Sequence of chain 1.B:
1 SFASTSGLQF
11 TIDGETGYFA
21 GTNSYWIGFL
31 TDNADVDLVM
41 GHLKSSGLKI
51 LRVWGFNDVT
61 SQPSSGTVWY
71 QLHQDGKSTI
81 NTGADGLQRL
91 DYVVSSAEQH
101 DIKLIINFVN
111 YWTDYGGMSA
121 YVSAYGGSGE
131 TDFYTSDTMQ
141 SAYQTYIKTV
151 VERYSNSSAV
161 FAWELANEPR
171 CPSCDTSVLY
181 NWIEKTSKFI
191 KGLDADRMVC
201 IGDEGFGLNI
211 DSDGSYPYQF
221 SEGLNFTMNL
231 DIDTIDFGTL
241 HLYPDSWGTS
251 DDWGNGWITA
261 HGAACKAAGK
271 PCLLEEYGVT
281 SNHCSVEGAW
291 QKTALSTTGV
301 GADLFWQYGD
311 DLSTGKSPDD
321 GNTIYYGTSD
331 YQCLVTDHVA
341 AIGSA

Binding-site contacts:
Ligand atom C7 contacts residue ASN156 of chain 1.B at 3.5 Å.
Ligand atom N2 contacts residue SER155 of chain 1.B at 4.0 Å.
Ligand atom O7 contacts residue SER155 of chain 1.B at 4.2 Å.
Ligand atom C2 contacts residue ASN156 of chain 1.B at 2.4 Å.
Ligand atom O5 contacts residue ASN156 of chain 1.B at 2.3 Å (h-bond).
Ligand atom C5 contacts residue ASN156 of chain 1.B at 3.6 Å.
Ligand atom C1 contacts residue ASN156 of chain 1.B at 1.4 Å.
Ligand atom C4 contacts residue ASN156 of chain 1.B at 4.2 Å.
Ligand atom C7 contacts residue SER155 of chain 1.B at 4.4 Å.
Ligand atom N2 contacts residue ASN156 of chain 1.B at 2.9 Å (h-bond).
Ligand atom O7 contacts residue GLU152 of chain 1.B at 3.5 Å (salt-bridge).
Ligand atom O7 contacts residue ASN156 of chain 1.B at 4.5 Å.
Ligand atom O7 contacts residue ARG153 of chain 1.B at 3.7 Å.
Ligand atom C8 contacts residue ASN156 of chain 1.B at 3.6 Å.
Ligand atom C3 contacts residue ASN156 of chain 1.B at 3.8 Å.

A small-molecule ligand and the protein it binds are described below.
Small molecule (SMILES): CC(=O)N[C@@H]1[C@@H](O)[C@H](O)[C@@H](CO)O[C@H]1O